Sequence of chain 1.A:
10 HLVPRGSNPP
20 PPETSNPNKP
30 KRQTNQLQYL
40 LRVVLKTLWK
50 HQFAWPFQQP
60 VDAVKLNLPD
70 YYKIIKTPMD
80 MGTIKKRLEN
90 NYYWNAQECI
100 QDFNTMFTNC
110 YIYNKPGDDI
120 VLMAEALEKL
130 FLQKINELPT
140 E

Binding-site contacts:
Ligand atom CAW contacts residue MET122 of chain 1.A at 3.8 Å (hydrophobic).
Ligand atom CAO contacts residue ILE119 of chain 1.A at 3.9 Å (hydrophobic).
Ligand atom CAF contacts residue VAL60 of chain 1.A at 3.6 Å (hydrophobic).
Ligand atom CAA contacts residue PRO55 of chain 1.A at 3.9 Å (hydrophobic).
Ligand atom CAJ contacts residue LEU67 of chain 1.A at 4.0 Å (hydrophobic).
Ligand atom CAB contacts residue PRO55 of chain 1.A at 4.0 Å (hydrophobic).
Ligand atom CAV contacts residue PRO55 of chain 1.A at 4.2 Å (hydrophobic).
Ligand atom CAL contacts residue ASN113 of chain 1.A at 3.9 Å.
Ligand atom CAJ contacts residue ILE119 of chain 1.A at 3.9 Å (hydrophobic).
Ligand atom CAI contacts residue LEU67 of chain 1.A at 4.0 Å (hydrophobic).
Ligand atom OAM contacts residue ASN113 of chain 1.A at 3.0 Å (h-bond).
Ligand atom CAV contacts residue ILE119 of chain 1.A at 4.0 Å (hydrophobic).
Ligand atom NAP contacts residue LEU65 of chain 1.A at 3.7 Å.
Ligand atom CAW contacts residue ASP118 of chain 1.A at 3.5 Å.
Ligand atom CAF contacts residue ILE119 of chain 1.A at 3.8 Å (hydrophobic).
Ligand atom CAA contacts residue ILE119 of chain 1.A at 4.0 Å (hydrophobic).
Ligand atom CAW contacts residue ILE119 of chain 1.A at 3.8 Å (hydrophobic).
Ligand atom CAA contacts residue VAL60 of chain 1.A at 3.6 Å (hydrophobic).
Ligand atom CAN contacts residue VAL60 of chain 1.A at 3.8 Å (hydrophobic).
Ligand atom CAI contacts residue ASN113 of chain 1.A at 3.2 Å.
Ligand atom CAL contacts residue ILE119 of chain 1.A at 3.9 Å (hydrophobic).
Ligand atom CAR contacts residue TRP54 of chain 1.A at 3.6 Å (hydrophobic).
Ligand atom OAT contacts residue LEU65 of chain 1.A at 4.2 Å.
Ligand atom OAT contacts residue TRP54 of chain 1.A at 3.8 Å.
Ligand atom CAE contacts residue ILE119 of chain 1.A at 3.9 Å (hydrophobic).
Ligand atom CAV contacts residue MET122 of chain 1.A at 3.5 Å (hydrophobic).
Ligand atom CAO contacts residue PHE56 of chain 1.A at 3.3 Å (hydrophobic).
Ligand atom CAB contacts residue LEU65 of chain 1.A at 3.6 Å (hydrophobic).
Ligand atom CAH contacts residue LEU67 of chain 1.A at 3.7 Å (hydrophobic).
Ligand atom CAC contacts residue LEU65 of chain 1.A at 3.6 Å (hydrophobic).
Ligand atom CAH contacts residue ASN113 of chain 1.A at 3.9 Å.
Ligand atom CAD contacts residue LEU65 of chain 1.A at 4.2 Å (hydrophobic).
Ligand atom CAR contacts residue PRO55 of chain 1.A at 3.8 Å (hydrophobic).
Ligand atom NAK contacts residue VAL60 of chain 1.A at 3.7 Å.
Ligand atom NAK contacts residue ILE119 of chain 1.A at 4.0 Å.
Ligand atom CAJ contacts residue ASN113 of chain 1.A at 4.1 Å.
Ligand atom CAA contacts residue LEU65 of chain 1.A at 4.1 Å (hydrophobic).
Ligand atom CAG contacts residue LEU67 of chain 1.A at 4.1 Å (hydrophobic).
Ligand atom OAM contacts residue TYR70 of chain 1.A at 4.0 Å.
Ligand atom CAI contacts residue ILE119 of chain 1.A at 3.9 Å (hydrophobic).

The protein below binds the small molecule below.
Small molecule (SMILES): CCCCS(=O)(=O)Nc1ccc2c3c(cccc13)C(=O)N2CC